A protein and the small-molecule ligand that binds it are described below.
Small molecule (SMILES): O=C1CC[C@@H](N2C(=O)c3ccccc3C2=O)C(=O)N1

Sequence of chain 1.N:
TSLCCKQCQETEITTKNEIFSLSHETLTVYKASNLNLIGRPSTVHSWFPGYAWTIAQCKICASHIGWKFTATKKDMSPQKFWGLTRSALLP

Binding-site contacts:
Ligand atom CD contacts residue SER63 of chain 1.N at 4.1 Å.
Ligand atom NE2 contacts residue TRP64 of chain 1.N at 3.1 Å.
Ligand atom OAD contacts residue HIS62 of chain 1.N at 3.8 Å.
Ligand atom CG contacts residue TRP70 of chain 1.N at 3.5 Å (hydrophobic).
Ligand atom OAC contacts residue TRP64 of chain 1.N at 4.2 Å.
Ligand atom CA contacts residue TRP70 of chain 1.N at 4.2 Å (hydrophobic).
Ligand atom OAD contacts residue TRP70 of chain 1.N at 3.6 Å.
Ligand atom OE1 contacts residue SER63 of chain 1.N at 3.5 Å.
Ligand atom O contacts residue HIS62 of chain 1.N at 3.2 Å (h-bond).
Ligand atom CD contacts residue TRP64 of chain 1.N at 3.5 Å (hydrophobic).
Ligand atom CA contacts residue TRP64 of chain 1.N at 4.0 Å (hydrophobic).
Ligand atom OE1 contacts residue HIS62 of chain 1.N at 3.7 Å.
Ligand atom OE1 contacts residue TRP64 of chain 1.N at 3.0 Å (h-bond).
Ligand atom CD contacts residue TRP70 of chain 1.N at 3.5 Å (hydrophobic).
Ligand atom NE2 contacts residue TRP70 of chain 1.N at 4.1 Å.
Ligand atom NE2 contacts residue SER63 of chain 1.N at 4.0 Å.
Ligand atom C contacts residue TRP70 of chain 1.N at 4.5 Å (hydrophobic).
Ligand atom OAC contacts residue TRP84 of chain 1.N at 3.7 Å.
Ligand atom CG contacts residue PHE86 of chain 1.N at 4.2 Å (hydrophobic).
Ligand atom CB contacts residue TRP64 of chain 1.N at 3.8 Å (hydrophobic).
Ligand atom CAO contacts residue TRP70 of chain 1.N at 4.1 Å (hydrophobic).
Ligand atom CD contacts residue PHE86 of chain 1.N at 4.1 Å (hydrophobic).
Ligand atom CG contacts residue TRP84 of chain 1.N at 3.7 Å (hydrophobic).
Ligand atom NE2 contacts residue HIS62 of chain 1.N at 2.6 Å (h-bond).
Ligand atom CG contacts residue TRP64 of chain 1.N at 4.2 Å (hydrophobic).
Ligand atom C contacts residue TRP64 of chain 1.N at 3.2 Å (hydrophobic).
Ligand atom CB contacts residue TRP70 of chain 1.N at 4.4 Å (hydrophobic).
Ligand atom CB contacts residue TRP84 of chain 1.N at 3.3 Å (hydrophobic).
Ligand atom C contacts residue HIS62 of chain 1.N at 3.3 Å.
Ligand atom CD contacts residue HIS62 of chain 1.N at 3.6 Å.
Ligand atom O contacts residue TRP64 of chain 1.N at 3.1 Å (h-bond).
Ligand atom OAD contacts residue VAL61 of chain 1.N at 4.0 Å.
Ligand atom OE1 contacts residue TRP70 of chain 1.N at 3.4 Å.
Ligand atom OE1 contacts residue PHE86 of chain 1.N at 3.3 Å.